Binding-site contacts:
Ligand atom OXT contacts residue ASN129 of chain 1.A at 4.4 Å.
Ligand atom N contacts residue A2G1 of chain 1.N at 4.3 Å.
Ligand atom C contacts residue A2G1 of chain 1.N at 4.1 Å.
Ligand atom CB contacts residue SER215 of chain 1.A at 4.3 Å.
Ligand atom OG contacts residue A2G1 of chain 1.N at 1.4 Å.
Ligand atom OG contacts residue PHE127 of chain 1.A at 4.4 Å.
Ligand atom OXT contacts residue THR130 of chain 1.A at 4.4 Å.
Ligand atom CB contacts residue GLY216 of chain 1.A at 4.1 Å.
Ligand atom N contacts residue PHE127 of chain 1.A at 4.2 Å.
Ligand atom OXT contacts residue PHE127 of chain 1.A at 4.3 Å.
Ligand atom CB contacts residue A2G1 of chain 1.N at 2.5 Å.
Ligand atom CA contacts residue A2G1 of chain 1.N at 3.8 Å.
Ligand atom OG contacts residue GLY216 of chain 1.A at 4.4 Å.
Ligand atom O contacts residue A2G1 of chain 1.N at 3.8 Å.

Sequence of chain 1.A:
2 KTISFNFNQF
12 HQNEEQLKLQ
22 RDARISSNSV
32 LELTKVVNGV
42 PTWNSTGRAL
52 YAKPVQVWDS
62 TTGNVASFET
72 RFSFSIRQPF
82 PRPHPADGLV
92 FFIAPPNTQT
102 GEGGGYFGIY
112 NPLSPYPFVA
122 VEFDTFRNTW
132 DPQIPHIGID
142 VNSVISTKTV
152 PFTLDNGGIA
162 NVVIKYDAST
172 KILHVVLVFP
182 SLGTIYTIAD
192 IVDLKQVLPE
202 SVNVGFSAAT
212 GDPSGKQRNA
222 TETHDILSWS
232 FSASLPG

A small-molecule ligand and the protein it binds are described below.
Small molecule (SMILES): N[C@@H](CO)C(=O)O